Sequence of chain 1.A:
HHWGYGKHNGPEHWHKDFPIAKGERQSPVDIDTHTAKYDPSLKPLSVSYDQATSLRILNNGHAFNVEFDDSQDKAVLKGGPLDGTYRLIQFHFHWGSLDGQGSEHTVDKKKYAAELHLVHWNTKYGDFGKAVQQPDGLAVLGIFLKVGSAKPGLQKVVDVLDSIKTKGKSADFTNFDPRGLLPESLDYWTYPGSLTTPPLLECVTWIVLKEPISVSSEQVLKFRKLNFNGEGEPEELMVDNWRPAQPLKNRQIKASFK

This protein binds this small molecule.
Small molecule (SMILES): COc1ccc(/C(C)=C/C(=O)O)cc1

Binding-site contacts:
Ligand atom C13 contacts residue PRO201 of chain 1.A at 4.0 Å (hydrophobic).
Ligand atom C08 contacts residue PHE130 of chain 1.A at 4.2 Å (hydrophobic).
Ligand atom C09 contacts residue THR199 of chain 1.A at 3.2 Å.
Ligand atom C10 contacts residue THR198 of chain 1.A at 4.2 Å.
Ligand atom C01 contacts residue VAL134 of chain 1.A at 4.4 Å (hydrophobic).
Ligand atom C08 contacts residue LEU197 of chain 1.A at 3.9 Å (hydrophobic).
Ligand atom O02 contacts residue PRO201 of chain 1.A at 4.1 Å.
Ligand atom O11 contacts residue THR199 of chain 1.A at 3.2 Å (h-bond).
Ligand atom C10 contacts residue HIS94 of chain 1.A at 4.5 Å.
Ligand atom C04 contacts residue PRO201 of chain 1.A at 4.5 Å (hydrophobic).
Ligand atom C09 contacts residue LEU197 of chain 1.A at 3.8 Å (hydrophobic).
Ligand atom C07 contacts residue LEU197 of chain 1.A at 3.7 Å (hydrophobic).
Ligand atom C05 contacts residue LEU197 of chain 1.A at 3.6 Å (hydrophobic).
Ligand atom C08 contacts residue VAL121 of chain 1.A at 4.2 Å (hydrophobic).
Ligand atom C04 contacts residue PHE130 of chain 1.A at 3.6 Å (hydrophobic).
Ligand atom O12 contacts residue HIS94 of chain 1.A at 3.2 Å.
Ligand atom C03 contacts residue PRO201 of chain 1.A at 3.8 Å (hydrophobic).
Ligand atom C06 contacts residue LEU197 of chain 1.A at 3.7 Å (hydrophobic).
Ligand atom O12 contacts residue ZN1 of chain 1.B at 3.7 Å.
Ligand atom O11 contacts residue LEU197 of chain 1.A at 3.4 Å.
Ligand atom C04 contacts residue VAL134 of chain 1.A at 4.1 Å (hydrophobic).
Ligand atom C13 contacts residue THR199 of chain 1.A at 4.2 Å.
Ligand atom C13 contacts residue LEU197 of chain 1.A at 4.3 Å (hydrophobic).
Ligand atom C01 contacts residue PRO201 of chain 1.A at 3.9 Å (hydrophobic).
Ligand atom O11 contacts residue THR198 of chain 1.A at 2.9 Å (h-bond).
Ligand atom C08 contacts residue GLN92 of chain 1.A at 4.1 Å.
Ligand atom O12 contacts residue THR199 of chain 1.A at 4.3 Å.
Ligand atom C14 contacts residue PRO200 of chain 1.A at 4.1 Å (hydrophobic).
Ligand atom C04 contacts residue LEU197 of chain 1.A at 4.1 Å (hydrophobic).
Ligand atom C10 contacts residue THR199 of chain 1.A at 3.4 Å.
Ligand atom C13 contacts residue PRO200 of chain 1.A at 4.0 Å (hydrophobic).
Ligand atom C14 contacts residue PRO201 of chain 1.A at 3.5 Å (hydrophobic).
Ligand atom C05 contacts residue VAL134 of chain 1.A at 4.3 Å (hydrophobic).
Ligand atom C07 contacts residue THR199 of chain 1.A at 4.4 Å.
Ligand atom C10 contacts residue LEU197 of chain 1.A at 4.0 Å (hydrophobic).
Ligand atom C05 contacts residue PHE130 of chain 1.A at 3.5 Å (hydrophobic).